Binding-site contacts:
Ligand atom C4 contacts residue ASN70 of chain 1.B at 4.2 Å.
Ligand atom C7 contacts residue ASN70 of chain 1.B at 3.2 Å.
Ligand atom C3 contacts residue ASN70 of chain 1.B at 3.8 Å.
Ligand atom C8 contacts residue ASN70 of chain 1.B at 4.3 Å.
Ligand atom N2 contacts residue ASN70 of chain 1.B at 2.8 Å (h-bond).
Ligand atom O5 contacts residue ASN70 of chain 1.B at 2.4 Å (h-bond).
Ligand atom C5 contacts residue ASN70 of chain 1.B at 3.7 Å.
Ligand atom O6 contacts residue ASN70 of chain 1.B at 4.4 Å.
Ligand atom O7 contacts residue ASN70 of chain 1.B at 3.1 Å (h-bond).
Ligand atom C2 contacts residue ASN70 of chain 1.B at 2.4 Å.
Ligand atom C1 contacts residue ASN70 of chain 1.B at 1.4 Å.

A protein and the small-molecule ligand that binds it are described below.
Small molecule (SMILES): CC(=O)N[C@@H]1[C@@H](O)[C@H](O)[C@@H](CO)O[C@H]1O

Sequence of chain 1.B:
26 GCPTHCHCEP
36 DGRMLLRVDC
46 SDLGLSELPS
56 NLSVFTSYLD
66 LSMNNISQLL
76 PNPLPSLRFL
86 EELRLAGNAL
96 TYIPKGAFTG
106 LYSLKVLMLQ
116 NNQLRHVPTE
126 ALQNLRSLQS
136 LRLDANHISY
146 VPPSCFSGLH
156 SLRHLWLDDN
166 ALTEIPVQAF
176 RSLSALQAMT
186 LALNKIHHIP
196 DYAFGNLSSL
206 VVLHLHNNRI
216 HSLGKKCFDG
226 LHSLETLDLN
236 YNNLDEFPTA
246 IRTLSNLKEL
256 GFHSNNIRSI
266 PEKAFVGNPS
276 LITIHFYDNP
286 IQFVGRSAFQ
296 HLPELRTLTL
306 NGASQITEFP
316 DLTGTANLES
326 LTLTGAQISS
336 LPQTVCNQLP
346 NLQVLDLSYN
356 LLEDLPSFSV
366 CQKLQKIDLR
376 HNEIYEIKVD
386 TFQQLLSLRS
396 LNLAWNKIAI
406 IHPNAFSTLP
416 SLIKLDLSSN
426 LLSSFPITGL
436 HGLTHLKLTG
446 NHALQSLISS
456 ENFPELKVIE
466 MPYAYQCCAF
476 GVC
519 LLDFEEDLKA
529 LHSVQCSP